Binding-site contacts:
Ligand atom O5 contacts residue ASN873 of chain 1.C at 2.4 Å (h-bond).
Ligand atom C1 contacts residue THR875 of chain 1.C at 4.0 Å.
Ligand atom O7 contacts residue ASN1005 of chain 1.C at 4.3 Å.
Ligand atom C5 contacts residue ASN873 of chain 1.C at 3.7 Å.
Ligand atom O5 contacts residue LEU876 of chain 1.C at 3.5 Å.
Ligand atom C7 contacts residue ASN873 of chain 1.C at 3.2 Å.
Ligand atom C2 contacts residue ASN873 of chain 1.C at 2.5 Å.
Ligand atom C3 contacts residue ASN873 of chain 1.C at 3.8 Å.
Ligand atom N2 contacts residue ASN873 of chain 1.C at 2.9 Å (h-bond).
Ligand atom C6 contacts residue LEU876 of chain 1.C at 3.8 Å (hydrophobic).
Ligand atom C4 contacts residue ASN873 of chain 1.C at 4.2 Å.
Ligand atom C8 contacts residue ASN873 of chain 1.C at 4.1 Å.
Ligand atom C1 contacts residue LEU876 of chain 1.C at 4.0 Å (hydrophobic).
Ligand atom C1 contacts residue ASN873 of chain 1.C at 1.4 Å.
Ligand atom C5 contacts residue LEU876 of chain 1.C at 3.7 Å (hydrophobic).
Ligand atom O7 contacts residue ASN873 of chain 1.C at 3.2 Å (h-bond).

A small-molecule ligand and the protein it binds are described below.
Small molecule (SMILES): CC(=O)N[C@@H]1[C@@H](O)[C@H](O)[C@@H](CO)O[C@H]1O

Sequence of chain 1.C:
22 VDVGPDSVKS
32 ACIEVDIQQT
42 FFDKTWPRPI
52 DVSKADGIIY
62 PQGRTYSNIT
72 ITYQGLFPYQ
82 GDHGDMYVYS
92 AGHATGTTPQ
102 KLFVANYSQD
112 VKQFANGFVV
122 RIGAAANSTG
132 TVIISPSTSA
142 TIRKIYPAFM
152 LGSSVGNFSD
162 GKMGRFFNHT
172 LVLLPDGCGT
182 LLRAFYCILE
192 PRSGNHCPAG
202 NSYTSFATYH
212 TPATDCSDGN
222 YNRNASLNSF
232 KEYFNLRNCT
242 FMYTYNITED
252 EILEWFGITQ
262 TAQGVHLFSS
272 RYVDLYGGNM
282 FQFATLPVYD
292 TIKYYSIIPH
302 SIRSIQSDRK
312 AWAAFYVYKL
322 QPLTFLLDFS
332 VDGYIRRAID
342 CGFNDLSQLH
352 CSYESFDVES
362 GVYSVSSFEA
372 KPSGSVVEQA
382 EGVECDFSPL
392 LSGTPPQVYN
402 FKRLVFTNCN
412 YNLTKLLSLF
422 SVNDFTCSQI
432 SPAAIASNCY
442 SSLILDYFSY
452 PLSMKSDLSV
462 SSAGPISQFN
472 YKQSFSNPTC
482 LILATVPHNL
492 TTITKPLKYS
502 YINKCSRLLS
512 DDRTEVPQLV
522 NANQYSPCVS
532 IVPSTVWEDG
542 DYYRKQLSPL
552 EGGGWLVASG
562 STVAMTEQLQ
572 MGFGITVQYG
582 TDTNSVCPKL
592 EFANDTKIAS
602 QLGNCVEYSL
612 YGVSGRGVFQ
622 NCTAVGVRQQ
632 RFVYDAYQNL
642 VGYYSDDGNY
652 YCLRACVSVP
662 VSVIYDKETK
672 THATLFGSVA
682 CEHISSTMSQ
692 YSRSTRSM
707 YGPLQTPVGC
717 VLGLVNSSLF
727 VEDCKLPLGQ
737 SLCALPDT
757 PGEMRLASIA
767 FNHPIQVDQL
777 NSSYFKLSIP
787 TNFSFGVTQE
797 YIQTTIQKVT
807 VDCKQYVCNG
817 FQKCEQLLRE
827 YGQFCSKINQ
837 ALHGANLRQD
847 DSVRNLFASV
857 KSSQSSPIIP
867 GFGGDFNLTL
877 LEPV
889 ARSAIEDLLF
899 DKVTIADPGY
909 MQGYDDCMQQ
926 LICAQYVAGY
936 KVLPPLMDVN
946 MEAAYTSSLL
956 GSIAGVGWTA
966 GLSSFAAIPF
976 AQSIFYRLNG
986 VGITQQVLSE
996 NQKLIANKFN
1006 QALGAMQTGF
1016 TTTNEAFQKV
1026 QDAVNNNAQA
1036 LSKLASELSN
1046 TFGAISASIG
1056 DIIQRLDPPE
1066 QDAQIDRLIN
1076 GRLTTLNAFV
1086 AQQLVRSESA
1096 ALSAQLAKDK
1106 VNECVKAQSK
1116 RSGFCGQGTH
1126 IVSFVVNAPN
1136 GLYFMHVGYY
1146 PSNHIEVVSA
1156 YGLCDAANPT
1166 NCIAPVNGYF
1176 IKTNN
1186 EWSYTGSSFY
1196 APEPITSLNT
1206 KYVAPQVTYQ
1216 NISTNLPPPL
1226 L